A protein and the small-molecule ligand that binds it are described below.
Small molecule (SMILES): CC(=O)N[C@H]1[C@H](O[C@H]2[C@H](O)[C@@H](NC(C)=O)CO[C@@H]2CO)O[C@H](CO)[C@@H](O[C@@H]2O[C@H](CO)[C@@H](O)[C@H](O[C@H]3O[C@H](CO)[C@@H](O)[C@H](O)[C@@H]3O)[C@@H]2O)[C@@H]1O

Binding-site contacts:
Ligand atom O5 contacts residue ASN65 of chain 2.B at 2.3 Å (h-bond).
Ligand atom O7 contacts residue LYS62 of chain 2.B at 3.7 Å.
Ligand atom C8 contacts residue ILE386 of chain 2.B at 3.9 Å (hydrophobic).
Ligand atom C8 contacts residue ASN65 of chain 2.B at 4.5 Å.
Ligand atom C1 contacts residue ILE355 of chain 2.B at 4.4 Å (hydrophobic).
Ligand atom C1 contacts residue ASN65 of chain 2.B at 1.4 Å.
Ligand atom C7 contacts residue ILE355 of chain 2.B at 4.1 Å (hydrophobic).
Ligand atom C7 contacts residue ASN65 of chain 2.B at 3.2 Å.
Ligand atom C4 contacts residue ASN65 of chain 2.B at 4.2 Å.
Ligand atom C8 contacts residue LYS62 of chain 2.B at 3.9 Å.
Ligand atom C7 contacts residue LYS62 of chain 2.B at 4.3 Å.
Ligand atom N2 contacts residue ASN65 of chain 2.B at 3.0 Å (h-bond).
Ligand atom N2 contacts residue ILE355 of chain 2.B at 4.2 Å.
Ligand atom O7 contacts residue ASN65 of chain 2.B at 2.9 Å (h-bond).
Ligand atom C2 contacts residue ASN65 of chain 2.B at 2.5 Å.
Ligand atom C5 contacts residue ASN65 of chain 2.B at 3.6 Å.
Ligand atom C3 contacts residue ASN65 of chain 2.B at 3.8 Å.
Ligand atom C8 contacts residue ILE355 of chain 2.B at 4.0 Å (hydrophobic).

Sequence of chain 2.B:
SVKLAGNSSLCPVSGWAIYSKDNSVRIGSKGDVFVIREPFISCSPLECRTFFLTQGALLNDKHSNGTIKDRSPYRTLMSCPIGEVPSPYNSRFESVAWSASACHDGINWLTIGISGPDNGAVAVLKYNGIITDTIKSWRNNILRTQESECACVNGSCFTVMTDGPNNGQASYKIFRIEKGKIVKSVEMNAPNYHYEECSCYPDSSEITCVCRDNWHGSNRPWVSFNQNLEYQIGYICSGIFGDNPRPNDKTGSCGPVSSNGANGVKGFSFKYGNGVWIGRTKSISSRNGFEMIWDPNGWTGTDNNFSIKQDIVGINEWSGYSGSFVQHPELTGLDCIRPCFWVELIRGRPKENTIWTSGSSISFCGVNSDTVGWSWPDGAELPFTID